A small-molecule ligand and the protein it binds are described below.
Small molecule (SMILES): [H]/N=C1/N[C@H]2[C@H](COC(N)=O)N/C(=N/[H])N3CCC[C@]23N1

Sequence of chain 1.B:
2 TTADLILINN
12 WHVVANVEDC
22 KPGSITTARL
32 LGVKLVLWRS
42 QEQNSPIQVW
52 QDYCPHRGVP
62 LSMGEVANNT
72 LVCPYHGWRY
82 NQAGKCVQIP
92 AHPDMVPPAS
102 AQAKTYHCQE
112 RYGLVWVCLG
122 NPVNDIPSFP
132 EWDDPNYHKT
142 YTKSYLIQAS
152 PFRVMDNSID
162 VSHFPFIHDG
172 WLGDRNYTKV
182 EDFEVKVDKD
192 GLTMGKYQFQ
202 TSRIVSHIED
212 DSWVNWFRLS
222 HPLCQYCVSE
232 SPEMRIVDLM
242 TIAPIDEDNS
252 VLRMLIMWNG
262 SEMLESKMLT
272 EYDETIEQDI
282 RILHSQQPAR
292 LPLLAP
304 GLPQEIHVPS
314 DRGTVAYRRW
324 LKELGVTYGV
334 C

Binding-site contacts:
Ligand atom O contacts residue ASN216 of chain 1.B at 3.7 Å.
Ligand atom O1 contacts residue ASN216 of chain 1.B at 3.4 Å (h-bond).
Ligand atom N5 contacts residue ASP280 of chain 1.B at 3.7 Å.
Ligand atom N1 contacts residue TYR273 of chain 1.B at 3.6 Å.
Ligand atom C9 contacts residue LEU173 of chain 1.B at 4.1 Å (hydrophobic).
Ligand atom C3 contacts residue MET255 of chain 1.B at 3.5 Å (hydrophobic).
Ligand atom C contacts residue LEU173 of chain 1.B at 4.1 Å (hydrophobic).
Ligand atom O contacts residue ARG204 of chain 1.B at 3.0 Å (salt-bridge).
Ligand atom N1 contacts residue ASP239 of chain 1.B at 2.7 Å (salt-bridge).
Ligand atom N1 contacts residue MET255 of chain 1.B at 3.6 Å.
Ligand atom C5 contacts residue PHE165 of chain 1.B at 4.2 Å (hydrophobic).
Ligand atom N contacts residue PHE165 of chain 1.B at 3.3 Å.
Ligand atom C6 contacts residue PHE165 of chain 1.B at 3.6 Å (hydrophobic).
Ligand atom C1 contacts residue ASP239 of chain 1.B at 3.9 Å.
Ligand atom C5 contacts residue SER159 of chain 1.B at 3.3 Å.
Ligand atom C contacts residue SER230 of chain 1.B at 3.9 Å.
Ligand atom N2 contacts residue ASP239 of chain 1.B at 2.9 Å (salt-bridge).
Ligand atom N2 contacts residue MET255 of chain 1.B at 3.2 Å.
Ligand atom N2 contacts residue CYS228 of chain 1.B at 3.6 Å.
Ligand atom C4 contacts residue GLN226 of chain 1.B at 3.6 Å.
Ligand atom N contacts residue LEU173 of chain 1.B at 3.7 Å.
Ligand atom C4 contacts residue SER159 of chain 1.B at 3.2 Å.
Ligand atom O contacts residue SER230 of chain 1.B at 3.0 Å (h-bond).
Ligand atom C8 contacts residue THR276 of chain 1.B at 3.6 Å.
Ligand atom C1 contacts residue TYR273 of chain 1.B at 3.7 Å (hydrophobic).
Ligand atom N6 contacts residue THR276 of chain 1.B at 3.5 Å (h-bond).
Ligand atom C contacts residue ASN216 of chain 1.B at 3.1 Å.
Ligand atom C3 contacts residue ASP239 of chain 1.B at 3.4 Å.
Ligand atom N5 contacts residue ILE277 of chain 1.B at 3.4 Å.
Ligand atom N2 contacts residue GLN226 of chain 1.B at 3.4 Å (h-bond).
Ligand atom C2 contacts residue TYR273 of chain 1.B at 3.5 Å (hydrophobic).
Ligand atom N contacts residue ASN216 of chain 1.B at 2.8 Å (h-bond).
Ligand atom C2 contacts residue ASP239 of chain 1.B at 3.6 Å.
Ligand atom C3 contacts residue CYS228 of chain 1.B at 4.1 Å (hydrophobic).
Ligand atom N5 contacts residue THR276 of chain 1.B at 3.0 Å (h-bond).
Ligand atom C contacts residue ARG204 of chain 1.B at 4.2 Å.
Ligand atom N2 contacts residue SER159 of chain 1.B at 4.2 Å.
Ligand atom N6 contacts residue TYR273 of chain 1.B at 4.0 Å.
Ligand atom N6 contacts residue LEU173 of chain 1.B at 4.2 Å.
Ligand atom N contacts residue PHE200 of chain 1.B at 3.6 Å.